Sequence of chain 1.B:
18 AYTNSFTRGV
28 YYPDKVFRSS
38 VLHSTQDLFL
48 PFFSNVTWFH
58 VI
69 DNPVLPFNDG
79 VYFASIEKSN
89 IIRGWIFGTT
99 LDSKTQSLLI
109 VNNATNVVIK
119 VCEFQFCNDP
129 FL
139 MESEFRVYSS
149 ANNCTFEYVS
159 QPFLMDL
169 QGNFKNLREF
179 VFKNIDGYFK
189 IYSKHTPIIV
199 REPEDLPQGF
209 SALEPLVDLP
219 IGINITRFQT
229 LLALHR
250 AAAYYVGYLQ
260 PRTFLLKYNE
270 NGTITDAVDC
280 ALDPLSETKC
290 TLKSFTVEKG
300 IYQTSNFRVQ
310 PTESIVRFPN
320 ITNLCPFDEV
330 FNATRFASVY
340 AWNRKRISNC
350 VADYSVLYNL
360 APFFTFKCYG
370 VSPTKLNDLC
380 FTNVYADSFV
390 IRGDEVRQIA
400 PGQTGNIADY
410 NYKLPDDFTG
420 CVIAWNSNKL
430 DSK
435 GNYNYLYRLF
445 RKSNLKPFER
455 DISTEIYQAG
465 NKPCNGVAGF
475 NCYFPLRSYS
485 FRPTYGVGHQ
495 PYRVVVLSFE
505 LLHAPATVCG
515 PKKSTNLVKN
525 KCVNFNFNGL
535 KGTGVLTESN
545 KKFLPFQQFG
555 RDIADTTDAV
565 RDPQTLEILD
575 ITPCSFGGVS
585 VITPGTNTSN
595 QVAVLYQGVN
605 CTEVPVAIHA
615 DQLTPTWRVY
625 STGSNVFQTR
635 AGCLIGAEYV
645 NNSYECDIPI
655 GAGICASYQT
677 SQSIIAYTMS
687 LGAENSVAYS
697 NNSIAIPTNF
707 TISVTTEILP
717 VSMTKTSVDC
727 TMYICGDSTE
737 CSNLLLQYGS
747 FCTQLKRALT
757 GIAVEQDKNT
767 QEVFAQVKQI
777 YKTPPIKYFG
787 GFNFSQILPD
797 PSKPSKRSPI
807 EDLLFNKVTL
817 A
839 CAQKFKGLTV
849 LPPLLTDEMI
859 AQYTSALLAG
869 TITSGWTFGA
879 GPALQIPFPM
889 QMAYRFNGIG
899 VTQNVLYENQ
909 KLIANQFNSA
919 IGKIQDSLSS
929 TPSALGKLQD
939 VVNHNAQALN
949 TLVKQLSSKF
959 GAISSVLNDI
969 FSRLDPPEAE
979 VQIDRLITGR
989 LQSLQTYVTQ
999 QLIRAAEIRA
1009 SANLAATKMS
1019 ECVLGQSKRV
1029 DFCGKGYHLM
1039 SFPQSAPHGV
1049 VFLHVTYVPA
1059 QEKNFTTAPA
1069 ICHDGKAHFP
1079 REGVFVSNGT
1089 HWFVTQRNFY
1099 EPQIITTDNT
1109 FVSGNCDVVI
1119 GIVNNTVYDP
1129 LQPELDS

This protein binds this small molecule.
Small molecule (SMILES): CC(=O)N[C@@H]1[C@@H](O)[C@H](O)[C@@H](CO)O[C@H]1O

Binding-site contacts:
Ligand atom C1 contacts residue ASN591 of chain 1.B at 1.4 Å.
Ligand atom C6 contacts residue ASN591 of chain 1.B at 4.3 Å.
Ligand atom C4 contacts residue ASN591 of chain 1.B at 4.2 Å.
Ligand atom C8 contacts residue ASN591 of chain 1.B at 4.3 Å.
Ligand atom C2 contacts residue ASN591 of chain 1.B at 2.4 Å.
Ligand atom O5 contacts residue ASN591 of chain 1.B at 2.4 Å (h-bond).
Ligand atom C3 contacts residue ASN591 of chain 1.B at 3.8 Å.
Ligand atom C7 contacts residue ASN591 of chain 1.B at 3.0 Å.
Ligand atom C5 contacts residue ASN591 of chain 1.B at 3.7 Å.
Ligand atom N2 contacts residue ASN591 of chain 1.B at 2.8 Å (h-bond).
Ligand atom O7 contacts residue ASN591 of chain 1.B at 2.9 Å (h-bond).
Ligand atom O6 contacts residue ASN591 of chain 1.B at 4.4 Å.